Binding-site contacts:
Ligand atom C1 contacts residue ASN400 of chain 1.A at 1.4 Å.
Ligand atom C2 contacts residue ASN400 of chain 1.A at 2.6 Å.
Ligand atom C8 contacts residue ASN400 of chain 1.A at 3.6 Å.
Ligand atom C7 contacts residue ASN400 of chain 1.A at 3.6 Å.
Ligand atom C4 contacts residue ASN400 of chain 1.A at 4.2 Å.
Ligand atom C3 contacts residue ASN400 of chain 1.A at 3.8 Å.
Ligand atom C6 contacts residue ASN400 of chain 1.A at 4.4 Å.
Ligand atom O5 contacts residue ASN400 of chain 1.A at 2.1 Å (h-bond).
Ligand atom N2 contacts residue ASN400 of chain 1.A at 3.1 Å (h-bond).
Ligand atom O5 contacts residue GLY377 of chain 1.A at 4.2 Å.
Ligand atom O6 contacts residue GLU376 of chain 1.A at 4.0 Å.
Ligand atom C5 contacts residue ASN400 of chain 1.A at 3.5 Å.

The small molecule below binds the protein below.
Small molecule (SMILES): CC(=O)N[C@H]1[C@H](O[C@H]2[C@H](O)[C@@H](NC(C)=O)CO[C@@H]2CO)O[C@H](CO)[C@@H](O)[C@@H]1O

Sequence of chain 1.A:
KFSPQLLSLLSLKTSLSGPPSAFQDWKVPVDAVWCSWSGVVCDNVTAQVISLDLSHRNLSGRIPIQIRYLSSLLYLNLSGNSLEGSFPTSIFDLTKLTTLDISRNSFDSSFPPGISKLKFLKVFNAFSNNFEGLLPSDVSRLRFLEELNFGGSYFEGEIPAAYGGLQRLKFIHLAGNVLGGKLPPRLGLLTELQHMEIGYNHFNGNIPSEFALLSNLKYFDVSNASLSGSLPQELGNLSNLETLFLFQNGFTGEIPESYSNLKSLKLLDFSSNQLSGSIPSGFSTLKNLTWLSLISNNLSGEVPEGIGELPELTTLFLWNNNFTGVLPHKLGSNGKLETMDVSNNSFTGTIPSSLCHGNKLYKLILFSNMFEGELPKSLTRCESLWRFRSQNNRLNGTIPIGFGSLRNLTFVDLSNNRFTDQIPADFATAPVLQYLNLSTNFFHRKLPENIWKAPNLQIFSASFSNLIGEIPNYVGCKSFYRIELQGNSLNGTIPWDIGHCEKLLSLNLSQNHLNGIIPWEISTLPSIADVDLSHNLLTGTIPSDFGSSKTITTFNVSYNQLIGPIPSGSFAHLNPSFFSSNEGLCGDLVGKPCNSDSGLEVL